Binding-site contacts:
Ligand atom C8 contacts residue SER262 of chain 1.A at 3.9 Å.
Ligand atom O3 contacts residue LEU255 of chain 1.A at 3.4 Å.
Ligand atom O7 contacts residue HIS261 of chain 1.A at 4.0 Å.
Ligand atom C5 contacts residue THR4 of chain 1.B at 3.5 Å.
Ligand atom C4 contacts residue LEU255 of chain 1.A at 4.2 Å (hydrophobic).
Ligand atom O7 contacts residue PRO7 of chain 1.B at 4.2 Å.
Ligand atom C4 contacts residue THR4 of chain 1.B at 4.2 Å.
Ligand atom O5 contacts residue THR4 of chain 1.B at 2.2 Å (h-bond).
Ligand atom C8 contacts residue GLU260 of chain 1.A at 3.9 Å.
Ligand atom C3 contacts residue THR4 of chain 1.B at 3.9 Å.
Ligand atom C3 contacts residue MET259 of chain 1.A at 3.3 Å (hydrophobic).
Ligand atom C6 contacts residue GOL1 of chain 1.D at 4.1 Å.
Ligand atom C3 contacts residue GLU260 of chain 1.A at 3.6 Å.
Ligand atom C7 contacts residue THR4 of chain 1.B at 3.8 Å.
Ligand atom O3 contacts residue MET259 of chain 1.A at 3.6 Å.
Ligand atom C7 contacts residue HIS261 of chain 1.A at 4.0 Å.
Ligand atom C4 contacts residue GLU482 of chain 1.A at 3.3 Å.
Ligand atom O6 contacts residue GLU482 of chain 1.A at 2.8 Å (salt-bridge).
Ligand atom C6 contacts residue TRP493 of chain 1.A at 4.2 Å (hydrophobic).
Ligand atom C1 contacts residue THR4 of chain 1.B at 1.4 Å.
Ligand atom C8 contacts residue THR4 of chain 1.B at 3.6 Å.
Ligand atom C2 contacts residue THR4 of chain 1.B at 2.8 Å.
Ligand atom C6 contacts residue GLU482 of chain 1.A at 3.8 Å.
Ligand atom C7 contacts residue GLU260 of chain 1.A at 3.7 Å.
Ligand atom N2 contacts residue THR4 of chain 1.B at 3.2 Å (h-bond).
Ligand atom O7 contacts residue LYS6 of chain 1.B at 4.1 Å.
Ligand atom O3 contacts residue HIS261 of chain 1.A at 2.7 Å (h-bond).
Ligand atom C2 contacts residue GLU260 of chain 1.A at 4.0 Å.
Ligand atom O4 contacts residue GLU482 of chain 1.A at 2.9 Å (salt-bridge).
Ligand atom O4 contacts residue HIS261 of chain 1.A at 3.3 Å (h-bond).
Ligand atom C3 contacts residue HIS261 of chain 1.A at 3.8 Å.
Ligand atom C5 contacts residue GLU482 of chain 1.A at 4.0 Å.
Ligand atom N2 contacts residue GLU260 of chain 1.A at 3.3 Å (salt-bridge).
Ligand atom C7 contacts residue SER262 of chain 1.A at 4.0 Å.
Ligand atom C4 contacts residue HIS261 of chain 1.A at 4.0 Å.
Ligand atom C5 contacts residue MET259 of chain 1.A at 3.9 Å (hydrophobic).
Ligand atom C4 contacts residue MET259 of chain 1.A at 3.4 Å (hydrophobic).
Ligand atom O7 contacts residue SER262 of chain 1.A at 3.4 Å (h-bond).
Ligand atom O3 contacts residue GLU260 of chain 1.A at 2.8 Å (salt-bridge).
Ligand atom O6 contacts residue TRP493 of chain 1.A at 3.5 Å.

The small molecule below binds the protein below.
Small molecule (SMILES): CC(=O)N[C@@H]1[C@@H](O)[C@@H](O)[C@@H](CO)O[C@H]1O

Sequence of chain 1.A:
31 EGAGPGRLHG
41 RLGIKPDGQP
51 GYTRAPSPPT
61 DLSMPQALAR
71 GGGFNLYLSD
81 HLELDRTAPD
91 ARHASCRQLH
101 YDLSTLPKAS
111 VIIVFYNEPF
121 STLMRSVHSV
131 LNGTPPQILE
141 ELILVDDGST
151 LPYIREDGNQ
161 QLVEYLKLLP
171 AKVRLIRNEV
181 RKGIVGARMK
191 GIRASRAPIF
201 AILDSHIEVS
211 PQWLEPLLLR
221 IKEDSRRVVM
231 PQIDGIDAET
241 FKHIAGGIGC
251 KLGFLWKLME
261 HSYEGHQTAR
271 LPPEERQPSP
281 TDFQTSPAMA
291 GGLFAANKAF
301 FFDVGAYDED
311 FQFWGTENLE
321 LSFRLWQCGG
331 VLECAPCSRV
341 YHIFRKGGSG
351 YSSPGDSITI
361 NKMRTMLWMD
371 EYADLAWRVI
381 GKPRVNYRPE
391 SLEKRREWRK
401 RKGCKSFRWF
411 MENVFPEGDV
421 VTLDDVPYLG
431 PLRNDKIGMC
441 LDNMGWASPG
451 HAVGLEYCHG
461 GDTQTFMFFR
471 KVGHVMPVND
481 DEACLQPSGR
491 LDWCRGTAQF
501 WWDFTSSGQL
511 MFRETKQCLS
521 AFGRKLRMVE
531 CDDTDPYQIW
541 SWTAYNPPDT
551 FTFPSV

Sequence of chain 1.B:
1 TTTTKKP